Binding-site contacts:
Ligand atom N contacts residue ASN86 of chain 1.B at 2.8 Å (h-bond).
Ligand atom CE2 contacts residue GLN72 of chain 1.E at 3.2 Å.
Ligand atom NZ contacts residue ASP61 of chain 1.B at 2.8 Å (salt-bridge).
Ligand atom O contacts residue ARG32 of chain 1.D at 2.8 Å (salt-bridge).
Ligand atom N contacts residue ASN120 of chain 1.E at 2.8 Å (h-bond).
Ligand atom N contacts residue ASN72 of chain 1.A at 2.8 Å (h-bond).
Ligand atom OD1 contacts residue PHE54 of chain 1.A at 3.1 Å (h-bond).
Ligand atom CE1 contacts residue GLN72 of chain 1.E at 3.1 Å.
Ligand atom O contacts residue HIS85 of chain 1.B at 3.3 Å (h-bond).
Ligand atom CG2 contacts residue PHE57 of chain 1.A at 3.4 Å (hydrophobic).
Ligand atom CG2 contacts residue GLU14 of chain 1.A at 3.3 Å.
Ligand atom O contacts residue ASN86 of chain 1.B at 3.0 Å (h-bond).
Ligand atom CG contacts residue TRP65 of chain 1.B at 3.3 Å (hydrophobic).
Ligand atom CG2 contacts residue ASN65 of chain 1.A at 3.3 Å.
Ligand atom CD1 contacts residue GLN72 of chain 1.E at 3.0 Å.
Ligand atom CD1 contacts residue GLN12 of chain 1.A at 3.3 Å.
Ligand atom O contacts residue ILE89 of chain 1.B at 3.3 Å.
Ligand atom CA contacts residue SER56 of chain 1.A at 3.3 Å.
Ligand atom N contacts residue SER56 of chain 1.A at 2.9 Å (h-bond).
Ligand atom CB contacts residue SER56 of chain 1.A at 3.4 Å.
Ligand atom CE contacts residue GLU13 of chain 1.B at 3.1 Å.
Ligand atom CB contacts residue SER94 of chain 1.D at 3.3 Å.
Ligand atom CG contacts residue ASP61 of chain 1.B at 3.4 Å.
Ligand atom CD2 contacts residue GLN72 of chain 1.E at 3.0 Å.
Ligand atom N contacts residue SER94 of chain 1.D at 3.4 Å (h-bond).
Ligand atom O contacts residue PHE27 of chain 1.A at 3.5 Å.
Ligand atom N contacts residue GLN12 of chain 1.A at 3.1 Å (h-bond).
Ligand atom CD2 contacts residue GLU78 of chain 1.B at 3.0 Å.
Ligand atom CE2 contacts residue GLU78 of chain 1.B at 3.5 Å.
Ligand atom CB contacts residue GLU14 of chain 1.A at 3.4 Å.
Ligand atom CB contacts residue GLN12 of chain 1.A at 3.5 Å.
Ligand atom O contacts residue ASN95 of chain 1.D at 3.3 Å.
Ligand atom O contacts residue ASN120 of chain 1.E at 3.2 Å (h-bond).
Ligand atom O contacts residue ASN72 of chain 1.A at 3.3 Å (h-bond).
Ligand atom CZ contacts residue GLN72 of chain 1.E at 3.2 Å.
Ligand atom CG contacts residue GLN72 of chain 1.E at 2.9 Å.
Ligand atom O contacts residue ASN65 of chain 1.A at 3.2 Å (h-bond).
Ligand atom CB contacts residue ASN119 of chain 1.E at 3.3 Å.
Ligand atom CD1 contacts residue ASN120 of chain 1.E at 3.2 Å.
Ligand atom CB contacts residue ASN72 of chain 1.A at 3.3 Å.

Sequence of chain 1.A:
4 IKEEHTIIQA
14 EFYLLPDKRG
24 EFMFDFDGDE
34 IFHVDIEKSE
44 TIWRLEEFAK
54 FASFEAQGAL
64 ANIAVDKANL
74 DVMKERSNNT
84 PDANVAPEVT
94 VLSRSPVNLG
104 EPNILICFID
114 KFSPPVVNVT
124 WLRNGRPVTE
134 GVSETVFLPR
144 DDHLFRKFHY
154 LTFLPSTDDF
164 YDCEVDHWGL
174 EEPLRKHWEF

Sequence of chain 1.D:
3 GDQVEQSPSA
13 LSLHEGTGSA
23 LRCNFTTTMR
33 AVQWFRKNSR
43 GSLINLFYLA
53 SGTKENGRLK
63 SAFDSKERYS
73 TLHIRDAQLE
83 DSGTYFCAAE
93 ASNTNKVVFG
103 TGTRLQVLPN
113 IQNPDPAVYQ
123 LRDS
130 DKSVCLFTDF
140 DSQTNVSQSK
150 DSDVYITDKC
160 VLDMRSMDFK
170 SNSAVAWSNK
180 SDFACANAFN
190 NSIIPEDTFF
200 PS

A small-molecule ligand and the protein it binds are described below.
Small molecule (SMILES): CC(C)C[C@H](NC(=O)[C@H](Cc1ccccc1)NC(=O)[C@H](Cc1ccccc1)NC(=O)[C@H](C)NC(=O)[C@@H](NC(=O)CNC(=O)[C@H](CC(N)=O)NC(=O)[C@H](C)N)C(C)C)C(=O)N[C@H](C(=O)N1CCC[C@H]1C(=O)N[C@@H](Cc1ccccc1)C(=O)N[C@@H](CCCCN)C(=O)N[C@@H](C)C=O)[C@@H](C)O

Sequence of chain 1.B:
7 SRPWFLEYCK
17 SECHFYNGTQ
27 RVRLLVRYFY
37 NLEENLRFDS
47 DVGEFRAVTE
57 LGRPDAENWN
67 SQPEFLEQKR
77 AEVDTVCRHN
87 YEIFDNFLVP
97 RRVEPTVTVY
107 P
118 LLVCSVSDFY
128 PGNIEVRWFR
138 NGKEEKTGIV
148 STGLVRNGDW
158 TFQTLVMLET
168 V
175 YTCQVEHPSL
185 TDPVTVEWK

Sequence of chain 1.E:
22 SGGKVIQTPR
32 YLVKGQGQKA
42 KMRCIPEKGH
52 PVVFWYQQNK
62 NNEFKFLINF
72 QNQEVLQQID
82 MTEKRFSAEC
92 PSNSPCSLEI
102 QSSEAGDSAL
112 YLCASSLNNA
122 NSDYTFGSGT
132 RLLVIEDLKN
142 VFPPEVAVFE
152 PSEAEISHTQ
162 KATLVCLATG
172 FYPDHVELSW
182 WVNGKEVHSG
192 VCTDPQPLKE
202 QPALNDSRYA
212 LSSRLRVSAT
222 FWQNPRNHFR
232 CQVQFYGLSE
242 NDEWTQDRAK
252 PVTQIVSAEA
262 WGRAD